This small molecule binds to this protein.
Small molecule (SMILES): CCCCCCCC(=O)O

Binding-site contacts:
Ligand atom O1 contacts residue LEU32 of chain 1.B at 3.0 Å (h-bond).
Ligand atom C3 contacts residue PRO40 of chain 1.B at 4.2 Å (hydrophobic).
Ligand atom C5 contacts residue MET209 of chain 1.B at 4.4 Å (hydrophobic).
Ligand atom C4 contacts residue ILE216 of chain 1.B at 4.4 Å (hydrophobic).
Ligand atom C2 contacts residue LEU218 of chain 1.B at 4.2 Å (hydrophobic).
Ligand atom O1 contacts residue TYR43 of chain 1.B at 4.2 Å.
Ligand atom O1 contacts residue LEU34 of chain 1.B at 3.7 Å.
Ligand atom C3 contacts residue LEU34 of chain 1.B at 4.4 Å (hydrophobic).
Ligand atom C2 contacts residue LEU34 of chain 1.B at 3.7 Å (hydrophobic).
Ligand atom C1 contacts residue LEU32 of chain 1.B at 4.2 Å (hydrophobic).
Ligand atom O1 contacts residue PHE73 of chain 1.B at 4.1 Å.
Ligand atom C2 contacts residue LEU205 of chain 1.B at 4.2 Å (hydrophobic).
Ligand atom C1 contacts residue LEU34 of chain 1.B at 4.0 Å (hydrophobic).
Ligand atom C7 contacts residue MET209 of chain 1.B at 4.2 Å (hydrophobic).
Ligand atom C5 contacts residue PRO40 of chain 1.B at 4.0 Å (hydrophobic).
Ligand atom C4 contacts residue LEU205 of chain 1.B at 4.3 Å (hydrophobic).
Ligand atom C5 contacts residue ILE216 of chain 1.B at 4.1 Å (hydrophobic).
Ligand atom C6 contacts residue MET209 of chain 1.B at 3.9 Å (hydrophobic).

Sequence of chain 1.B:
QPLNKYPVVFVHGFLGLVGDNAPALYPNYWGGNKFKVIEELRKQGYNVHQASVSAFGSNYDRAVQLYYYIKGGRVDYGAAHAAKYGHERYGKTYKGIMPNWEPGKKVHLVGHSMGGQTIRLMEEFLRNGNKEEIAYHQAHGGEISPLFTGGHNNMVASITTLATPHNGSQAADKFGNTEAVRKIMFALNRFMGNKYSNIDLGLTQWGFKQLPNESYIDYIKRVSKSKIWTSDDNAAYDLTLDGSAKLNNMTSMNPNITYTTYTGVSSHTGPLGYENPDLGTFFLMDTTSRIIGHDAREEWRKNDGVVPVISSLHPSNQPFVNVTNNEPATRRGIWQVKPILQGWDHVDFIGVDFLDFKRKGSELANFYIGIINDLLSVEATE